Sequence of chain 1.B:
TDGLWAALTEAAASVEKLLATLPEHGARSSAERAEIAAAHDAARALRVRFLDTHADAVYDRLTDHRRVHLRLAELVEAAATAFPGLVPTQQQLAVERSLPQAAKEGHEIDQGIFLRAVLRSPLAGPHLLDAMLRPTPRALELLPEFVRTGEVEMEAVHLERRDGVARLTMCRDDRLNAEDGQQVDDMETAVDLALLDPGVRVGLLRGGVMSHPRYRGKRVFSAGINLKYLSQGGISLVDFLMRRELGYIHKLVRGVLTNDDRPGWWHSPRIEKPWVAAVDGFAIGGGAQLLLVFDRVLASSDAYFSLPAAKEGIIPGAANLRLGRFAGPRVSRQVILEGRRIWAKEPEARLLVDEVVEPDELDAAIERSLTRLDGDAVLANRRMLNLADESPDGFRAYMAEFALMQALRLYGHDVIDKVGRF

Binding-site contacts:
Ligand atom OAL contacts residue GLU191 of chain 1.B at 2.5 Å (salt-bridge).
Ligand atom OAL contacts residue ARG256 of chain 1.B at 3.0 Å.
Ligand atom N6A contacts residue ALA235 of chain 1.B at 3.1 Å (h-bond).
Ligand atom CAB contacts residue ILE237 of chain 1.B at 3.5 Å (hydrophobic).
Ligand atom CAG contacts residue ILE326 of chain 1.B at 3.4 Å (hydrophobic).
Ligand atom C7P contacts residue LEU239 of chain 1.B at 3.5 Å (hydrophobic).
Ligand atom O4' contacts residue ARG187 of chain 1.B at 3.4 Å.
Ligand atom O2' contacts residue LYS240 of chain 1.B at 3.2 Å (salt-bridge).
Ligand atom OAK contacts residue ILE327 of chain 1.B at 3.1 Å (h-bond).
Ligand atom C13 contacts residue ILE296 of chain 1.B at 3.5 Å (hydrophobic).
Ligand atom CAI contacts residue GLN301 of chain 1.B at 3.5 Å.
Ligand atom O5A contacts residue TYR227 of chain 1.B at 2.4 Å (h-bond).
Ligand atom CAI contacts residue ARG256 of chain 1.B at 3.4 Å.
Ligand atom C2A contacts residue ASN238 of chain 1.B at 3.4 Å.
Ligand atom C7P contacts residue PHE434 of chain 1.B at 3.5 Å (hydrophobic).
Ligand atom OAD contacts residue ILE237 of chain 1.B at 3.0 Å (h-bond).
Ligand atom N1A contacts residue ASN238 of chain 1.B at 3.1 Å.
Ligand atom C12 contacts residue TYR227 of chain 1.B at 3.5 Å (hydrophobic).
Ligand atom O9A contacts residue LYS240 of chain 1.B at 3.0 Å (salt-bridge).
Ligand atom CAG contacts residue ILE327 of chain 1.B at 3.4 Å (hydrophobic).
Ligand atom OAK contacts residue GLN418 of chain 1.B at 3.2 Å (h-bond).
Ligand atom N1A contacts residue ILE237 of chain 1.B at 3.6 Å (h-bond).
Ligand atom O5' contacts residue LEU188 of chain 1.B at 3.4 Å.
Ligand atom CAC contacts residue ILE237 of chain 1.B at 3.5 Å (hydrophobic).
Ligand atom C6A contacts residue ALA190 of chain 1.B at 3.5 Å (hydrophobic).
Ligand atom N4P contacts residue ALA235 of chain 1.B at 3.0 Å (h-bond).
Ligand atom OAL contacts residue GLY298 of chain 1.B at 3.4 Å.
Ligand atom OAD contacts residue GLY297 of chain 1.B at 3.4 Å.
Ligand atom N1A contacts residue ALA190 of chain 1.B at 3.3 Å.
Ligand atom N1A contacts residue LEU239 of chain 1.B at 3.3 Å (h-bond).
Ligand atom OAD contacts residue GLY298 of chain 1.B at 3.3 Å (h-bond).
Ligand atom N6A contacts residue ILE237 of chain 1.B at 2.7 Å (h-bond).
Ligand atom C4' contacts residue HIS224 of chain 1.B at 3.5 Å.
Ligand atom CAE contacts residue ILE237 of chain 1.B at 3.5 Å (hydrophobic).
Ligand atom O5P contacts residue LEU239 of chain 1.B at 3.3 Å.
Ligand atom O3' contacts residue HIS224 of chain 1.B at 3.5 Å (h-bond).
Ligand atom OAK contacts residue GLY329 of chain 1.B at 3.0 Å (h-bond).
Ligand atom CAH contacts residue GLN301 of chain 1.B at 3.5 Å.
Ligand atom O8A contacts residue HIS224 of chain 1.B at 2.5 Å (h-bond).
Ligand atom O6A contacts residue LEU188 of chain 1.B at 3.5 Å.

This small molecule binds to this protein.
Small molecule (SMILES): CC(C)(CO[P](=O)(O)O[P](=O)(O)OC[C@H]1O[C@@H](n2cnc3c(N)ncnc32)[C@H](O)[C@@H]1OP(=O)(O)O)[C@@H](O)C(=O)NCCC(=O)NCCNC(=O)Cc1cc(O)cc(O)c1